Sequence of chain 4.B:
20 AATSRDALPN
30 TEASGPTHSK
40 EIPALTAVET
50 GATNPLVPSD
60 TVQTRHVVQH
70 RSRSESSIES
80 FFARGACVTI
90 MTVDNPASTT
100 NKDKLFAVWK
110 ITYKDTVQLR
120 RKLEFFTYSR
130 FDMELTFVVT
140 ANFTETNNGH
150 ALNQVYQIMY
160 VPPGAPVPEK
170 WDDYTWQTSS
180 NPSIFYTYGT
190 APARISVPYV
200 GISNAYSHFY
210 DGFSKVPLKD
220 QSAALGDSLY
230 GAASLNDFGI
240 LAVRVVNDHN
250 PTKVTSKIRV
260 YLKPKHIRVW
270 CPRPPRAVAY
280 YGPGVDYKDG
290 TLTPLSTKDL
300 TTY

Binding-site contacts:
Ligand atom C20 contacts residue TYR112 of chain 4.B at 3.4 Å (hydrophobic).
Ligand atom C7 contacts residue VAL196 of chain 4.B at 3.5 Å (hydrophobic).
Ligand atom N4 contacts residue LEU240 of chain 4.B at 3.3 Å.
Ligand atom O25 contacts residue TYR112 of chain 4.B at 3.4 Å.
Ligand atom C14 contacts residue VAL199 of chain 4.B at 3.8 Å (hydrophobic).
Ligand atom C13 contacts residue PHE237 of chain 4.B at 3.7 Å (hydrophobic).
Ligand atom N3 contacts residue LEU240 of chain 4.B at 3.4 Å.
Ligand atom C5 contacts residue ILE194 of chain 4.B at 3.8 Å (hydrophobic).
Ligand atom C3 contacts residue PRO181 of chain 4.B at 3.7 Å (hydrophobic).
Ligand atom O25 contacts residue THR111 of chain 4.B at 3.4 Å (h-bond).
Ligand atom C8 contacts residue VAL196 of chain 4.B at 3.7 Å (hydrophobic).
Ligand atom C20 contacts residue PHE237 of chain 4.B at 3.4 Å (hydrophobic).
Ligand atom C7 contacts residue TYR159 of chain 4.B at 3.7 Å (hydrophobic).
Ligand atom C11 contacts residue LEU134 of chain 4.B at 3.8 Å (hydrophobic).
Ligand atom C15 contacts residue MET132 of chain 4.B at 3.6 Å (hydrophobic).
Ligand atom C1 contacts residue ILE183 of chain 4.B at 3.5 Å (hydrophobic).
Ligand atom C4 contacts residue ALA24 of chain 4.D at 3.5 Å (hydrophobic).
Ligand atom C13 contacts residue MET132 of chain 4.B at 3.8 Å (hydrophobic).
Ligand atom C8 contacts residue TYR159 of chain 4.B at 3.5 Å (hydrophobic).
Ligand atom C21 contacts residue TYR112 of chain 4.B at 3.4 Å (hydrophobic).
Ligand atom N6 contacts residue VAL196 of chain 4.B at 3.8 Å.
Ligand atom C21 contacts residue PHE237 of chain 4.B at 3.7 Å (hydrophobic).
Ligand atom C4 contacts residue ILE194 of chain 4.B at 3.8 Å (hydrophobic).
Ligand atom C27 contacts residue ASP236 of chain 4.B at 3.6 Å.
Ligand atom O24 contacts residue TYR112 of chain 4.B at 3.8 Å.
Ligand atom C4 contacts residue TYR159 of chain 4.B at 3.7 Å (hydrophobic).
Ligand atom C23 contacts residue PHE237 of chain 4.B at 3.8 Å (hydrophobic).
Ligand atom C5 contacts residue TYR159 of chain 4.B at 3.7 Å (hydrophobic).
Ligand atom O16 contacts residue MET132 of chain 4.B at 3.6 Å.
Ligand atom C1 contacts residue ILE157 of chain 4.B at 3.4 Å (hydrophobic).
Ligand atom C3 contacts residue ALA24 of chain 4.D at 3.5 Å (hydrophobic).
Ligand atom C18 contacts residue PHE237 of chain 4.B at 3.8 Å (hydrophobic).
Ligand atom C10 contacts residue MET132 of chain 4.B at 3.7 Å (hydrophobic).
Ligand atom C19 contacts residue PHE237 of chain 4.B at 3.5 Å (hydrophobic).
Ligand atom C26 contacts residue THR111 of chain 4.B at 3.6 Å.
Ligand atom C14 contacts residue MET132 of chain 4.B at 3.5 Å (hydrophobic).
Ligand atom C23 contacts residue TYR112 of chain 4.B at 3.3 Å (hydrophobic).
Ligand atom C3 contacts residue TYR159 of chain 4.B at 3.7 Å (hydrophobic).
Ligand atom C26 contacts residue LYS113 of chain 4.B at 3.7 Å.
Ligand atom C12 contacts residue VAL199 of chain 4.B at 3.7 Å (hydrophobic).

This small molecule binds to this protein.
Small molecule (SMILES): CCOC(=O)c1ccc(OCCCCC2CCN(c3ccc(C)nn3)CC2)cc1

Sequence of chain 4.D:
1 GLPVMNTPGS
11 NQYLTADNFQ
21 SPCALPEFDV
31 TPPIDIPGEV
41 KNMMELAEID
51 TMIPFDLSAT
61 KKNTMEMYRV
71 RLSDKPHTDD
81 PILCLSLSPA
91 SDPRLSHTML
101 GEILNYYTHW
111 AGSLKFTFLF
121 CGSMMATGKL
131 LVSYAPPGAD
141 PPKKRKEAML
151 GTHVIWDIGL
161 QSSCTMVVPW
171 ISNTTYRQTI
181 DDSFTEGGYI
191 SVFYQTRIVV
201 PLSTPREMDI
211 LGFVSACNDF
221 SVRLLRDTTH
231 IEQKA